This small molecule binds to this protein.
Small molecule (SMILES): CCCCCCCCCCC=O

Sequence of chain 1.B:
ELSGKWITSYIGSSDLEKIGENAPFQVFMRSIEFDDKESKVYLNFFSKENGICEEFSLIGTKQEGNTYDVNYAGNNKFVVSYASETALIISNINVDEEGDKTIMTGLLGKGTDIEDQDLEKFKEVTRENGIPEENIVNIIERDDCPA

Binding-site contacts:
Ligand atom C4 contacts residue MET114 of chain 1.B at 4.1 Å (hydrophobic).
Ligand atom C6 contacts residue ASN102 of chain 1.B at 3.5 Å.
Ligand atom C4 contacts residue PHE35 of chain 1.B at 3.3 Å (hydrophobic).
Ligand atom C5 contacts residue ASN102 of chain 1.B at 3.1 Å.
Ligand atom C7 contacts residue VAL80 of chain 1.B at 4.4 Å (hydrophobic).
Ligand atom C1 contacts residue VAL37 of chain 1.B at 4.3 Å (hydrophobic).
Ligand atom C6 contacts residue ILE100 of chain 1.B at 4.0 Å (hydrophobic).
Ligand atom C10 contacts residue TYR82 of chain 1.B at 4.0 Å (hydrophobic).
Ligand atom C11 contacts residue LEU68 of chain 1.B at 4.1 Å (hydrophobic).
Ligand atom O1 contacts residue ILE100 of chain 1.B at 3.8 Å.
Ligand atom C11 contacts residue TYR82 of chain 1.B at 3.7 Å (hydrophobic).
Ligand atom C8 contacts residue VAL80 of chain 1.B at 4.1 Å (hydrophobic).
Ligand atom C8 contacts residue PHE88 of chain 1.B at 4.3 Å (hydrophobic).
Ligand atom C5 contacts residue PHE35 of chain 1.B at 3.5 Å (hydrophobic).
Ligand atom C6 contacts residue PHE88 of chain 1.B at 4.3 Å (hydrophobic).
Ligand atom C11 contacts residue VAL37 of chain 1.B at 4.1 Å (hydrophobic).
Ligand atom C7 contacts residue ASN102 of chain 1.B at 3.2 Å.
Ligand atom C7 contacts residue PHE88 of chain 1.B at 3.5 Å (hydrophobic).
Ligand atom C5 contacts residue MET114 of chain 1.B at 4.4 Å (hydrophobic).
Ligand atom C10 contacts residue PHE55 of chain 1.B at 4.1 Å (hydrophobic).
Ligand atom C3 contacts residue PHE35 of chain 1.B at 4.4 Å (hydrophobic).
Ligand atom C4 contacts residue ASN102 of chain 1.B at 4.3 Å.
Ligand atom C10 contacts residue PHE35 of chain 1.B at 4.3 Å (hydrophobic).
Ligand atom C10 contacts residue VAL37 of chain 1.B at 4.1 Å (hydrophobic).
Ligand atom C11 contacts residue PHE55 of chain 1.B at 2.7 Å (hydrophobic).